This protein binds this small molecule.
Small molecule (SMILES): CC(=O)N[C@H]1[C@H](O[C@H]2[C@H](O)[C@@H](NC(C)=O)CO[C@@H]2CO)O[C@H](CO)[C@@H](O)[C@@H]1O

Sequence of chain 1.A:
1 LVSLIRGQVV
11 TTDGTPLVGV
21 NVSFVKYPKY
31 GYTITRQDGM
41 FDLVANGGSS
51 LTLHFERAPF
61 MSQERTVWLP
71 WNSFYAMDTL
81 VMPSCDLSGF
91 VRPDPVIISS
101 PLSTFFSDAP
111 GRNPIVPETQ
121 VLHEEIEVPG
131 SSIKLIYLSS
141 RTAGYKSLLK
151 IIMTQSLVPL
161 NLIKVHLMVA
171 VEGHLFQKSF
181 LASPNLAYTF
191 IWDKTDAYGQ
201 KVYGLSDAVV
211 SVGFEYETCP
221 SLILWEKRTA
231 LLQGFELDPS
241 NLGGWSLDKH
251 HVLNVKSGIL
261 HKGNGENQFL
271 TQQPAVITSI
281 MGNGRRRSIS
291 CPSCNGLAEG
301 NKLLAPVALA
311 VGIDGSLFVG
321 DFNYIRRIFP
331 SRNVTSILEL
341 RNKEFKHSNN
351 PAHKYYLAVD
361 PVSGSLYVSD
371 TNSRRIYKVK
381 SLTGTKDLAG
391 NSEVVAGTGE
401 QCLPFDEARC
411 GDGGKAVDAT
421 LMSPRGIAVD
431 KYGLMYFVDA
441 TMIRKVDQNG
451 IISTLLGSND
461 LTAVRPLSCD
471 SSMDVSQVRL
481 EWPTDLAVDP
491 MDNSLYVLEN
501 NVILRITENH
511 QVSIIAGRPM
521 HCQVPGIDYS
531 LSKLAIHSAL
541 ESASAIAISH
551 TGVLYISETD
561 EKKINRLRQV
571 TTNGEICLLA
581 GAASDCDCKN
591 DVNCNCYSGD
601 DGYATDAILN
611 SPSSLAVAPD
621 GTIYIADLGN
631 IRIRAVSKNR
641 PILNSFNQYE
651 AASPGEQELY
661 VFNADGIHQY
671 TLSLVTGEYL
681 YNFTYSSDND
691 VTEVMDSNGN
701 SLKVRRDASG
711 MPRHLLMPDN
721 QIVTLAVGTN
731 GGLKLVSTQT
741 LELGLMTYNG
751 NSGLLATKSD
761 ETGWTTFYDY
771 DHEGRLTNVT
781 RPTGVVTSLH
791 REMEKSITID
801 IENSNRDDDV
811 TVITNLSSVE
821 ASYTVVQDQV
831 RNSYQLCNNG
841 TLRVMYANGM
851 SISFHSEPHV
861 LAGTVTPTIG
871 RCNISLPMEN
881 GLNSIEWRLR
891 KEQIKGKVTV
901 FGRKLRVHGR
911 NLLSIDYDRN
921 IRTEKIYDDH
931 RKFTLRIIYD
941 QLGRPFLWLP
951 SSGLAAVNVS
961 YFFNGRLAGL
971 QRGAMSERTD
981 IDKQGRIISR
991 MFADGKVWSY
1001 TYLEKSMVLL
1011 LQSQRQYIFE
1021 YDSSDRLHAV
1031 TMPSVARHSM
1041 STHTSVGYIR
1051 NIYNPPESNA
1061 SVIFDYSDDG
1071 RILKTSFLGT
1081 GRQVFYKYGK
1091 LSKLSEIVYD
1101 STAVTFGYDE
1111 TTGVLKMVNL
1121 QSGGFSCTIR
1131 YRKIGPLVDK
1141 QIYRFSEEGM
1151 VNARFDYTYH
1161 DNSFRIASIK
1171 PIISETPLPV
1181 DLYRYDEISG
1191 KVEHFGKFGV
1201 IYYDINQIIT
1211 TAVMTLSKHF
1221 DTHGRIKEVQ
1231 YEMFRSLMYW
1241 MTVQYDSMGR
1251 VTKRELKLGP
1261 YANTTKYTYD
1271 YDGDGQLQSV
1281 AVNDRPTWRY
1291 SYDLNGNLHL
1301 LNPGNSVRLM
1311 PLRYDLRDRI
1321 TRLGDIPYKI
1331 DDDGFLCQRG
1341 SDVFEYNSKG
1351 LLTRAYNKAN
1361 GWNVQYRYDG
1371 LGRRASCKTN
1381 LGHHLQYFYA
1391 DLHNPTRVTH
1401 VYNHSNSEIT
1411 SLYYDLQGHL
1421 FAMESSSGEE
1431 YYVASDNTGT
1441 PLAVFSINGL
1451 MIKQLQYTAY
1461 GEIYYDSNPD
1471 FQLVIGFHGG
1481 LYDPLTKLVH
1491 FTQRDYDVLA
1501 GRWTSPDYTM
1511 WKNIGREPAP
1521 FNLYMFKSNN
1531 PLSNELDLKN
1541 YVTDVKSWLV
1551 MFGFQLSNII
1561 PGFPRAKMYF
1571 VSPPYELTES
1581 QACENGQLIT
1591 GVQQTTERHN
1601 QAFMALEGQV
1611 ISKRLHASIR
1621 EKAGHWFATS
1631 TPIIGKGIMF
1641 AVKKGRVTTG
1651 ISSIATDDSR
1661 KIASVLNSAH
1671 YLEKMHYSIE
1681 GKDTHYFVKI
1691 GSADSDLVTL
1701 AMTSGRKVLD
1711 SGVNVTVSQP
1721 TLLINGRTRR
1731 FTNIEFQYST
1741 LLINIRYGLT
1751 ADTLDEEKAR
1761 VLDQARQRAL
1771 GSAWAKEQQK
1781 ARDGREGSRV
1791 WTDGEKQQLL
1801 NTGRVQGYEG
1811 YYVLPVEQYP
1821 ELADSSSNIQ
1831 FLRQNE

Binding-site contacts:
Ligand atom C8 contacts residue ASP696 of chain 1.A at 3.6 Å.
Ligand atom C5 contacts residue TYR679 of chain 1.A at 3.8 Å (hydrophobic).
Ligand atom C1 contacts residue TYR679 of chain 1.A at 4.2 Å (hydrophobic).
Ligand atom O5 contacts residue TYR670 of chain 1.A at 3.4 Å.
Ligand atom C1 contacts residue ASN682 of chain 1.A at 1.4 Å.
Ligand atom C7 contacts residue ASN682 of chain 1.A at 3.4 Å.
Ligand atom C6 contacts residue TYR679 of chain 1.A at 3.7 Å (hydrophobic).
Ligand atom O5 contacts residue ASN682 of chain 1.A at 2.3 Å (h-bond).
Ligand atom C7 contacts residue TYR679 of chain 1.A at 4.0 Å (hydrophobic).
Ligand atom C7 contacts residue MET695 of chain 1.A at 3.9 Å (hydrophobic).
Ligand atom O7 contacts residue MET695 of chain 1.A at 3.4 Å.
Ligand atom C5 contacts residue TYR670 of chain 1.A at 4.3 Å (hydrophobic).
Ligand atom C5 contacts residue ASN682 of chain 1.A at 3.6 Å.
Ligand atom O4 contacts residue TYR679 of chain 1.A at 4.4 Å.
Ligand atom C6 contacts residue TYR670 of chain 1.A at 3.9 Å (hydrophobic).
Ligand atom C8 contacts residue MET695 of chain 1.A at 3.8 Å (hydrophobic).
Ligand atom O6 contacts residue TYR670 of chain 1.A at 3.1 Å (h-bond).
Ligand atom O5 contacts residue TYR679 of chain 1.A at 4.1 Å.
Ligand atom O7 contacts residue TYR679 of chain 1.A at 3.2 Å.
Ligand atom N2 contacts residue ASN682 of chain 1.A at 3.0 Å (h-bond).
Ligand atom O7 contacts residue ASN682 of chain 1.A at 3.3 Å (h-bond).
Ligand atom C2 contacts residue ASN682 of chain 1.A at 2.5 Å.
Ligand atom C1 contacts residue TYR670 of chain 1.A at 4.1 Å (hydrophobic).
Ligand atom C3 contacts residue ASN682 of chain 1.A at 3.8 Å.
Ligand atom C4 contacts residue ASN682 of chain 1.A at 4.2 Å.